Binding-site contacts:
Ligand atom O3B contacts residue ARG1091 of chain 1.A at 3.7 Å.
Ligand atom O3B contacts residue CA1 of chain 1.J at 3.5 Å.
Ligand atom O3' contacts residue LEU1013 of chain 1.A at 3.5 Å (h-bond).
Ligand atom O1G contacts residue ARG1091 of chain 1.A at 3.5 Å (salt-bridge).
Ligand atom O3A contacts residue CA1 of chain 1.J at 3.4 Å.
Ligand atom O1B contacts residue PHE1010 of chain 1.A at 3.3 Å (h-bond).
Ligand atom O2G contacts residue GLN1011 of chain 1.A at 3.7 Å.
Ligand atom O1G contacts residue LYS1120 of chain 1.A at 2.7 Å (salt-bridge).
Ligand atom C2' contacts residue ASN1124 of chain 1.A at 3.3 Å.
Ligand atom O3B contacts residue SER1012 of chain 1.A at 3.1 Å (h-bond).
Ligand atom O3' contacts residue TYR1014 of chain 1.A at 2.9 Å (h-bond).
Ligand atom O2B contacts residue ASN1124 of chain 1.A at 3.3 Å (h-bond).
Ligand atom PA contacts residue CA1 of chain 1.J at 3.7 Å.
Ligand atom O3G contacts residue ARG1091 of chain 1.A at 2.4 Å (salt-bridge).
Ligand atom O1B contacts residue LEU1013 of chain 1.A at 3.2 Å (h-bond).
Ligand atom O3A contacts residue LYS1120 of chain 1.A at 3.3 Å (salt-bridge).
Ligand atom O2G contacts residue PHE1010 of chain 1.A at 3.3 Å (h-bond).
Ligand atom C5' contacts residue ASP1178 of chain 1.A at 3.7 Å.
Ligand atom PB contacts residue CA1 of chain 1.J at 3.2 Å.
Ligand atom O3' contacts residue PRO1015 of chain 1.A at 3.8 Å.
Ligand atom O1A contacts residue ASP1178 of chain 1.A at 2.9 Å (salt-bridge).
Ligand atom O2 contacts residue TYR1127 of chain 1.A at 3.5 Å.
Ligand atom O3B contacts residue LYS1120 of chain 1.A at 3.8 Å.
Ligand atom O1A contacts residue CA1 of chain 1.J at 2.9 Å.
Ligand atom O1B contacts residue ASP1178 of chain 1.A at 3.2 Å (salt-bridge).
Ligand atom PG contacts residue SER1012 of chain 1.A at 3.8 Å.
Ligand atom O2A contacts residue LYS1120 of chain 1.A at 3.1 Å (salt-bridge).
Ligand atom O3G contacts residue SER1012 of chain 1.A at 3.8 Å.
Ligand atom O2G contacts residue CA1 of chain 1.J at 2.3 Å.
Ligand atom PG contacts residue ARG1091 of chain 1.A at 3.5 Å.
Ligand atom C5 contacts residue ASN1124 of chain 1.A at 3.7 Å.
Ligand atom C3' contacts residue ASN1124 of chain 1.A at 3.3 Å.
Ligand atom C2' contacts residue TYR1014 of chain 1.A at 3.5 Å (hydrophobic).
Ligand atom PG contacts residue CA1 of chain 1.J at 3.5 Å.
Ligand atom PB contacts residue SER1012 of chain 1.A at 3.5 Å.
Ligand atom PA contacts residue LYS1120 of chain 1.A at 3.8 Å.
Ligand atom O1B contacts residue CA1 of chain 1.J at 2.3 Å.
Ligand atom O3' contacts residue ASN1124 of chain 1.A at 3.7 Å.
Ligand atom O1B contacts residue SER1012 of chain 1.A at 3.2 Å (h-bond).
Ligand atom O2B contacts residue SER1012 of chain 1.A at 3.4 Å.

Sequence of chain 1.A:
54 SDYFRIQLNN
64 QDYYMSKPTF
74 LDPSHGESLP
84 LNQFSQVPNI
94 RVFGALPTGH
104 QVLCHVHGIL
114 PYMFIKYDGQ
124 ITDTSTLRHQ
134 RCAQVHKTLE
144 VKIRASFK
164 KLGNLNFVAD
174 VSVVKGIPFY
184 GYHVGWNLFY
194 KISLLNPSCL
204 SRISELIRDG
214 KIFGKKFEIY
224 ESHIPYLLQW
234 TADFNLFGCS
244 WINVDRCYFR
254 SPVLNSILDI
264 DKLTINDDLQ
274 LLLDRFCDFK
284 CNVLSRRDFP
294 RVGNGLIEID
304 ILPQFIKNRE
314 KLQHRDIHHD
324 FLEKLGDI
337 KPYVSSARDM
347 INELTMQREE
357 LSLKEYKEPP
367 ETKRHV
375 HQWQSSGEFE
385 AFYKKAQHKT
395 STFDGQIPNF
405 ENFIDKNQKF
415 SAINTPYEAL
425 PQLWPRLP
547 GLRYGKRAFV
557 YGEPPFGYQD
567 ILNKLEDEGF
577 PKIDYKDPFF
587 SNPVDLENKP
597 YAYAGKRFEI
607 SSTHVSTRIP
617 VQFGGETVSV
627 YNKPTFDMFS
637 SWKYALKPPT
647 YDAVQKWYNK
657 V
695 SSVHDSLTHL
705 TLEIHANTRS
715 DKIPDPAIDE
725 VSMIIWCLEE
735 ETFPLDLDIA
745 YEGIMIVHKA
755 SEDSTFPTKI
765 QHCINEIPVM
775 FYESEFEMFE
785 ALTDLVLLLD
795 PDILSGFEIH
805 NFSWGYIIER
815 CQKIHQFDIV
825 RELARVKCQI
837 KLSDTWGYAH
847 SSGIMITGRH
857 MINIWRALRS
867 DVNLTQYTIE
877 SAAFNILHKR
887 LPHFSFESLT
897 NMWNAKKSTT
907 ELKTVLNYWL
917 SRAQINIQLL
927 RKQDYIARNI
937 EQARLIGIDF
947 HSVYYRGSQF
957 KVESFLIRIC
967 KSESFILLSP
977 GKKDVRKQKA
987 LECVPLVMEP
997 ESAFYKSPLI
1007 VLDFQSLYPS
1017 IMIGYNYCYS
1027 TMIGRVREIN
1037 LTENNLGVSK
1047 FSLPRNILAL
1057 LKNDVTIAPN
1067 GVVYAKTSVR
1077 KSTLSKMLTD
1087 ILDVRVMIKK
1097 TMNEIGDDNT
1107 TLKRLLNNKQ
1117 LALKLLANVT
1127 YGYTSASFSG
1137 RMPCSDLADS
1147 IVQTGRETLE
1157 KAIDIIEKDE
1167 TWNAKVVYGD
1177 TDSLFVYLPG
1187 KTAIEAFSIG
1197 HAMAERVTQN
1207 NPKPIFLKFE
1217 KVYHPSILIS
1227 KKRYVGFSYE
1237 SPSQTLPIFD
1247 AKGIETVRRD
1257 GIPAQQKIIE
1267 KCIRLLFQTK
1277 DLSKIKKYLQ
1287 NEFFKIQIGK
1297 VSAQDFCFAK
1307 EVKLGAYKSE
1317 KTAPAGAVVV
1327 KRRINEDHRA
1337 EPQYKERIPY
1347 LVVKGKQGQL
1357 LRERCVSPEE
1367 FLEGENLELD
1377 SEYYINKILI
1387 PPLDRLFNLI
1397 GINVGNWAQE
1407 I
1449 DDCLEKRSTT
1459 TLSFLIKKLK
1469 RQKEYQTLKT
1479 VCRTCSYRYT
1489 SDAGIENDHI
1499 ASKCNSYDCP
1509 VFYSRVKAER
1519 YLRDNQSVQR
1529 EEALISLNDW

This small molecule binds to this protein.
Small molecule (SMILES): Nc1ccn([C@H]2C[C@H](O)[C@@H](CO[P](=O)(O)O[P](=O)(O)OP(=O)(O)O)O2)c(=O)n1